This protein binds this small molecule.
Small molecule (SMILES): CC(=O)N[C@@H]1[C@@H](O)[C@H](O)[C@@H](CO)O[C@H]1O

Sequence of chain 1.A:
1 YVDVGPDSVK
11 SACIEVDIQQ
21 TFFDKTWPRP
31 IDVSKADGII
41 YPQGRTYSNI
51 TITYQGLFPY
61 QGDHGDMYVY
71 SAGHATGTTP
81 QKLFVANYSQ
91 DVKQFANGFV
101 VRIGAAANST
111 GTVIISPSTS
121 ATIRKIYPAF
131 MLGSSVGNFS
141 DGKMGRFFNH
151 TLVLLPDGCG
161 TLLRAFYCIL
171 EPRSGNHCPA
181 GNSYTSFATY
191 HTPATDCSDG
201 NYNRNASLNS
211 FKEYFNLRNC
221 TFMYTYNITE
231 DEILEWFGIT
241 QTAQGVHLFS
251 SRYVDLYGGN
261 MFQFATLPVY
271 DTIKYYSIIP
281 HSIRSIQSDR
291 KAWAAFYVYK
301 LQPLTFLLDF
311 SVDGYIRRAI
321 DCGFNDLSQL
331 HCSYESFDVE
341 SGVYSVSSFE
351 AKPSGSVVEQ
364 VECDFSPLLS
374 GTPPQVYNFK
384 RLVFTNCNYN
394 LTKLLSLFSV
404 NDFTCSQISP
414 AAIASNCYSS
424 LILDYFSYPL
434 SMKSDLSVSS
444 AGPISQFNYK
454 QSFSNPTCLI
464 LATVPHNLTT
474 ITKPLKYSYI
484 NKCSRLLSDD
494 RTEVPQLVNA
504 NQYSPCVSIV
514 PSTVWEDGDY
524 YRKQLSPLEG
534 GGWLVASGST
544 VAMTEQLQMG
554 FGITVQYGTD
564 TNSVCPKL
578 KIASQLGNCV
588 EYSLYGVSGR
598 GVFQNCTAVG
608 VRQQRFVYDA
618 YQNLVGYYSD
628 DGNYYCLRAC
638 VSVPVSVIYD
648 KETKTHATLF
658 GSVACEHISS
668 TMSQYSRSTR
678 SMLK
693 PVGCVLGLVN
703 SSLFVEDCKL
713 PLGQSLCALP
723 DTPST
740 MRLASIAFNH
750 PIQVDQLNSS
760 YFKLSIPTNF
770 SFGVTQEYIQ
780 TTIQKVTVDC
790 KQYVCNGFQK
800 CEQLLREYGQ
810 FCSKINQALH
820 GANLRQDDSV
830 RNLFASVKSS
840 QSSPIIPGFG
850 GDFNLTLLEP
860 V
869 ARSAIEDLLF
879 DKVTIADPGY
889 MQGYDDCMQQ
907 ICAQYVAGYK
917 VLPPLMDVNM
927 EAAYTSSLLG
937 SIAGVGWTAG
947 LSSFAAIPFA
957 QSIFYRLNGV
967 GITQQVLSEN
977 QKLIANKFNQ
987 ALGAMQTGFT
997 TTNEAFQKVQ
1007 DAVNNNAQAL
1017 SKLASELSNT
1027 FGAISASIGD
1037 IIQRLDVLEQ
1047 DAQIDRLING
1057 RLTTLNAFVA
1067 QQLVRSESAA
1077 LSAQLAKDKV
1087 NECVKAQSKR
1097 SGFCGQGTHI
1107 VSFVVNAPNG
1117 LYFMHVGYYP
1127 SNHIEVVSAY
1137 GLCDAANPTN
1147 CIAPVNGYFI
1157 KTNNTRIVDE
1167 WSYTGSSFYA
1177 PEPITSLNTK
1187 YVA

Binding-site contacts:
Ligand atom O3 contacts residue ASN1128 of chain 1.A at 4.3 Å.
Ligand atom O6 contacts residue ASN768 of chain 1.A at 4.2 Å.
Ligand atom C3 contacts residue ASN768 of chain 1.A at 3.8 Å.
Ligand atom O6 contacts residue LYS983 of chain 1.A at 4.1 Å.
Ligand atom O7 contacts residue ASN768 of chain 1.A at 2.9 Å (h-bond).
Ligand atom C4 contacts residue ASN768 of chain 1.A at 3.9 Å.
Ligand atom N2 contacts residue ASN768 of chain 1.A at 3.5 Å (h-bond).
Ligand atom C7 contacts residue ASN1128 of chain 1.A at 4.1 Å.
Ligand atom C7 contacts residue ASN768 of chain 1.A at 3.6 Å.
Ligand atom O5 contacts residue ASN768 of chain 1.A at 2.6 Å (h-bond).
Ligand atom C2 contacts residue ASN768 of chain 1.A at 2.6 Å.
Ligand atom C1 contacts residue ASN768 of chain 1.A at 2.4 Å.
Ligand atom C5 contacts residue ASN768 of chain 1.A at 3.8 Å.
Ligand atom O7 contacts residue ASN1128 of chain 1.A at 3.1 Å (h-bond).
Ligand atom C2 contacts residue ASN1128 of chain 1.A at 4.3 Å.